Binding-site contacts:
Ligand atom CD2 contacts residue GLU78 of chain 1.B at 3.8 Å.
Ligand atom CD2 contacts residue LEU77 of chain 1.B at 3.8 Å (hydrophobic).
Ligand atom NE2 contacts residue LEU70 of chain 1.B at 3.7 Å.
Ligand atom CD1 contacts residue LEU237 of chain 1.B at 3.6 Å (hydrophobic).
Ligand atom CA contacts residue GLU240 of chain 1.B at 3.6 Å.
Ligand atom CD2 contacts residue MET241 of chain 1.B at 4.1 Å (hydrophobic).
Ligand atom O contacts residue LYS60 of chain 1.B at 2.8 Å.
Ligand atom C contacts residue GLU240 of chain 1.B at 3.6 Å.
Ligand atom ND1 contacts residue LEU70 of chain 1.B at 3.6 Å.
Ligand atom CG1 contacts residue GLU240 of chain 1.B at 3.8 Å.
Ligand atom CD2 contacts residue GLN73 of chain 1.B at 3.6 Å.
Ligand atom CD2 contacts residue VAL74 of chain 1.B at 3.6 Å (hydrophobic).
Ligand atom ND1 contacts residue VAL74 of chain 1.B at 4.0 Å.
Ligand atom CD1 contacts residue LEU70 of chain 1.B at 4.1 Å (hydrophobic).
Ligand atom CD contacts residue LEU70 of chain 1.B at 4.0 Å (hydrophobic).
Ligand atom C contacts residue LYS60 of chain 1.B at 3.8 Å.
Ligand atom CD1 contacts residue ASP236 of chain 1.B at 3.4 Å.
Ligand atom NZ contacts residue GLU78 of chain 1.B at 2.7 Å (salt-bridge).
Ligand atom CD1 contacts residue ILE56 of chain 1.B at 3.5 Å (hydrophobic).
Ligand atom CD1 contacts residue GLN73 of chain 1.B at 4.0 Å.
Ligand atom CD1 contacts residue VAL74 of chain 1.B at 3.4 Å (hydrophobic).
Ligand atom CA contacts residue GLU240 of chain 1.B at 3.7 Å.
Ligand atom CB contacts residue LEU70 of chain 1.B at 3.6 Å (hydrophobic).
Ligand atom CD1 contacts residue GLU240 of chain 1.B at 3.5 Å.
Ligand atom O contacts residue ILE56 of chain 1.B at 3.7 Å.
Ligand atom CD1 contacts residue LEU237 of chain 1.B at 3.9 Å (hydrophobic).
Ligand atom C contacts residue ILE56 of chain 1.B at 3.8 Å (hydrophobic).
Ligand atom CE contacts residue GLU78 of chain 1.B at 3.8 Å.
Ligand atom CA contacts residue ILE56 of chain 1.B at 4.0 Å (hydrophobic).
Ligand atom CG2 contacts residue LEU237 of chain 1.B at 3.8 Å (hydrophobic).
Ligand atom CG contacts residue GLU240 of chain 1.B at 3.8 Å.
Ligand atom CB contacts residue GLU240 of chain 1.B at 3.5 Å.
Ligand atom CB contacts residue GLU240 of chain 1.B at 3.6 Å.
Ligand atom N contacts residue ILE56 of chain 1.B at 4.0 Å.
Ligand atom CD1 contacts residue LEU77 of chain 1.B at 4.0 Å (hydrophobic).
Ligand atom CG contacts residue LEU70 of chain 1.B at 4.1 Å (hydrophobic).
Ligand atom N contacts residue GLU240 of chain 1.B at 2.8 Å (salt-bridge).
Ligand atom CB contacts residue ILE56 of chain 1.B at 4.1 Å (hydrophobic).
Ligand atom CE1 contacts residue VAL74 of chain 1.B at 4.0 Å (hydrophobic).
Ligand atom CD2 contacts residue ILE56 of chain 1.B at 3.9 Å (hydrophobic).

This protein binds this small molecule.
Small molecule (SMILES): CC[C@H](C)[C@H](NC(=O)[C@@H](N)CCCCN)C(=O)N[C@@H](CC(C)C)C(=O)N[C@@H](Cc1cnc[nH]1)C(=O)N[C@@H](CCCN=C(N)N)C(=O)N[C@@H](CC(C)C)C(=O)N[C@@H](CC(C)C)C(=O)N[C@@H](CCC(N)=O)C(=O)N[C@H](C=O)CC(=O)O

Sequence of chain 1.B:
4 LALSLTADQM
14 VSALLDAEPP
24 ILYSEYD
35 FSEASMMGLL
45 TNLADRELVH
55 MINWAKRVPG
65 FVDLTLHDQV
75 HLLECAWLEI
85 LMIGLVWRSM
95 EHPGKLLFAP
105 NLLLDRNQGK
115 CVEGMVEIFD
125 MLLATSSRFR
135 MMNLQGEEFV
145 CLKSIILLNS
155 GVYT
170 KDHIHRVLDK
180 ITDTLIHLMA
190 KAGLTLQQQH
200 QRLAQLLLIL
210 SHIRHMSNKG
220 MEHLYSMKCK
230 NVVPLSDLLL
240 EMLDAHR